The small molecule below binds the protein below.
Small molecule (SMILES): COc1ccc2c3c1O[C@H]1C[C@@H](O)C=C[C@@]31CCN(C)C2

Binding-site contacts:
Ligand atom C16 contacts residue PHE331 of chain 1.A at 3.6 Å (hydrophobic).
Ligand atom C4 contacts residue GLU199 of chain 1.A at 3.8 Å.
Ligand atom C9 contacts residue TYR121 of chain 1.A at 3.5 Å (hydrophobic).
Ligand atom C3 contacts residue TRP84 of chain 1.A at 3.7 Å (hydrophobic).
Ligand atom C2 contacts residue TRP84 of chain 1.A at 3.7 Å (hydrophobic).
Ligand atom C11 contacts residue PHE330 of chain 1.A at 3.7 Å (hydrophobic).
Ligand atom C16 contacts residue PHE288 of chain 1.A at 3.3 Å (hydrophobic).
Ligand atom C6 contacts residue GLY119 of chain 1.A at 3.6 Å.
Ligand atom O5 contacts residue SER200 of chain 1.A at 3.6 Å (h-bond).
Ligand atom N10 contacts residue PHE330 of chain 1.A at 3.6 Å.
Ligand atom O18 contacts residue GLU199 of chain 1.A at 2.6 Å (salt-bridge).
Ligand atom O17 contacts residue GLY119 of chain 1.A at 3.9 Å.
Ligand atom O18 contacts residue SER200 of chain 1.A at 3.7 Å.
Ligand atom C11 contacts residue TRP84 of chain 1.A at 3.5 Å (hydrophobic).
Ligand atom C16 contacts residue SER200 of chain 1.A at 3.5 Å.
Ligand atom O18 contacts residue GLY117 of chain 1.A at 3.6 Å.
Ligand atom C1 contacts residue GLY118 of chain 1.A at 3.7 Å.
Ligand atom O17 contacts residue SER200 of chain 1.A at 2.8 Å (h-bond).
Ligand atom C2 contacts residue GLY118 of chain 1.A at 3.7 Å.
Ligand atom C19 contacts residue ASP72 of chain 1.A at 3.5 Å.
Ligand atom C8 contacts residue PHE331 of chain 1.A at 3.9 Å (hydrophobic).
Ligand atom C12 contacts residue TRP84 of chain 1.A at 3.8 Å (hydrophobic).
Ligand atom C6 contacts residue SER200 of chain 1.A at 4.0 Å.
Ligand atom O17 contacts residue PHE331 of chain 1.A at 3.7 Å.
Ligand atom C7 contacts residue PHE331 of chain 1.A at 3.5 Å (hydrophobic).
Ligand atom O5 contacts residue HIS440 of chain 1.A at 3.5 Å.
Ligand atom C7 contacts residue PHE290 of chain 1.A at 3.6 Å (hydrophobic).
Ligand atom C2 contacts residue GLY117 of chain 1.A at 4.0 Å.
Ligand atom C16 contacts residue PHE290 of chain 1.A at 3.4 Å (hydrophobic).
Ligand atom C19 contacts residue PHE330 of chain 1.A at 3.7 Å (hydrophobic).
Ligand atom C15 contacts residue TYR121 of chain 1.A at 3.9 Å (hydrophobic).
Ligand atom C8 contacts residue TYR121 of chain 1.A at 3.4 Å (hydrophobic).
Ligand atom O17 contacts residue HIS440 of chain 1.A at 3.6 Å.
Ligand atom C7 contacts residue GLY119 of chain 1.A at 3.8 Å.
Ligand atom C12 contacts residue PHE330 of chain 1.A at 3.7 Å (hydrophobic).
Ligand atom C6 contacts residue PHE331 of chain 1.A at 3.7 Å (hydrophobic).
Ligand atom C3 contacts residue GLU199 of chain 1.A at 3.3 Å.
Ligand atom O18 contacts residue GLY118 of chain 1.A at 3.4 Å (h-bond).
Ligand atom C9 contacts residue PHE330 of chain 1.A at 3.8 Å (hydrophobic).
Ligand atom C41 contacts residue HIS440 of chain 1.A at 3.9 Å.

Sequence of chain 1.A:
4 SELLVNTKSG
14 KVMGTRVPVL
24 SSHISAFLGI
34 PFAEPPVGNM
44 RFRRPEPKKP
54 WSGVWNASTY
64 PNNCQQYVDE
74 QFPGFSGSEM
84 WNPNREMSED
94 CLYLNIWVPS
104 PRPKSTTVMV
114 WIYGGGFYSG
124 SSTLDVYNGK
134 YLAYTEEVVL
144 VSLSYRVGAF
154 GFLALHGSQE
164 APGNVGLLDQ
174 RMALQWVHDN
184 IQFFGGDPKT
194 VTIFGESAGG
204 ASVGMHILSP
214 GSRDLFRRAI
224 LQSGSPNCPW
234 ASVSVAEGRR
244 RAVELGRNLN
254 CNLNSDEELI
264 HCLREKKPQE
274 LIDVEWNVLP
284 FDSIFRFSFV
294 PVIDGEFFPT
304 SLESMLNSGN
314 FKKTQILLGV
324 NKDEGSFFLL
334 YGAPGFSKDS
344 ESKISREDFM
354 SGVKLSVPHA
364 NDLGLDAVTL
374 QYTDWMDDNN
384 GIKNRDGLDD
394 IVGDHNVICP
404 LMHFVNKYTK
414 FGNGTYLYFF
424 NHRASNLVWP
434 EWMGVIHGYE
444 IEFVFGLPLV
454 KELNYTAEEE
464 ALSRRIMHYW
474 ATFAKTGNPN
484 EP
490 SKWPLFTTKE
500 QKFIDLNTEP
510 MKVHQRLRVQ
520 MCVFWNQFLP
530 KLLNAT